Binding-site contacts:
Ligand atom OAB contacts residue ILE113 of chain 31.A at 3.3 Å (h-bond).
Ligand atom CAV contacts residue MET195 of chain 31.A at 3.9 Å (hydrophobic).
Ligand atom CAD contacts residue ASN228 of chain 31.A at 3.5 Å.
Ligand atom CAI contacts residue ILE24 of chain 31.C at 3.7 Å (hydrophobic).
Ligand atom CAT contacts residue TRP203 of chain 31.A at 3.4 Å (hydrophobic).
Ligand atom CAG contacts residue THR114 of chain 31.A at 3.9 Å.
Ligand atom CAW contacts residue TRP203 of chain 31.A at 3.4 Å (hydrophobic).
Ligand atom CAG contacts residue TRP203 of chain 31.A at 3.9 Å (hydrophobic).
Ligand atom CAW contacts residue ASN228 of chain 31.A at 3.7 Å.
Ligand atom CAP contacts residue TYR201 of chain 31.A at 3.5 Å (hydrophobic).
Ligand atom CAL contacts residue ILE111 of chain 31.A at 3.5 Å (hydrophobic).
Ligand atom CAE contacts residue THR114 of chain 31.A at 3.5 Å.
Ligand atom OAB contacts residue TRP203 of chain 31.A at 3.7 Å.
Ligand atom CAG contacts residue ASP112 of chain 31.A at 3.5 Å.
Ligand atom NAZ contacts residue ASN228 of chain 31.A at 3.9 Å.
Ligand atom CAK contacts residue MET195 of chain 31.A at 3.8 Å (hydrophobic).
Ligand atom CAH contacts residue VAL192 of chain 31.A at 3.9 Å (hydrophobic).
Ligand atom CAF contacts residue TRP203 of chain 31.A at 3.6 Å (hydrophobic).
Ligand atom OAB contacts residue ASP112 of chain 31.A at 3.6 Å.
Ligand atom CAV contacts residue VAL192 of chain 31.A at 3.9 Å (hydrophobic).
Ligand atom CAQ contacts residue TRP203 of chain 31.A at 3.4 Å (hydrophobic).
Ligand atom CAF contacts residue GLN202 of chain 31.A at 3.6 Å.
Ligand atom CAX contacts residue ILE111 of chain 31.A at 3.9 Å (hydrophobic).
Ligand atom CAM contacts residue MET195 of chain 31.A at 4.0 Å (hydrophobic).
Ligand atom CAL contacts residue PHE135 of chain 31.A at 3.7 Å (hydrophobic).
Ligand atom NAY contacts residue TRP203 of chain 31.A at 3.7 Å.
Ligand atom CAV contacts residue ILE111 of chain 31.A at 3.9 Å (hydrophobic).
Ligand atom CAI contacts residue PHE155 of chain 31.A at 3.5 Å (hydrophobic).
Ligand atom CAE contacts residue ASP112 of chain 31.A at 3.6 Å.
Ligand atom CAA contacts residue PHE135 of chain 31.A at 3.8 Å (hydrophobic).
Ligand atom CAK contacts residue PHE155 of chain 31.A at 3.5 Å (hydrophobic).
Ligand atom CAF contacts residue ASN228 of chain 31.A at 3.2 Å.
Ligand atom CAM contacts residue ILE111 of chain 31.A at 3.6 Å (hydrophobic).
Ligand atom CAQ contacts residue ASN228 of chain 31.A at 3.6 Å.
Ligand atom CAQ contacts residue TYR201 of chain 31.A at 3.7 Å (hydrophobic).
Ligand atom CAJ contacts residue PHE135 of chain 31.A at 3.8 Å (hydrophobic).
Ligand atom NAZ contacts residue TRP203 of chain 31.A at 3.2 Å.
Ligand atom CAD contacts residue GLN202 of chain 31.A at 3.6 Å.
Ligand atom OAS contacts residue VAL192 of chain 31.A at 3.9 Å.
Ligand atom OAS contacts residue MET195 of chain 31.A at 3.1 Å.

Sequence of chain 31.C:
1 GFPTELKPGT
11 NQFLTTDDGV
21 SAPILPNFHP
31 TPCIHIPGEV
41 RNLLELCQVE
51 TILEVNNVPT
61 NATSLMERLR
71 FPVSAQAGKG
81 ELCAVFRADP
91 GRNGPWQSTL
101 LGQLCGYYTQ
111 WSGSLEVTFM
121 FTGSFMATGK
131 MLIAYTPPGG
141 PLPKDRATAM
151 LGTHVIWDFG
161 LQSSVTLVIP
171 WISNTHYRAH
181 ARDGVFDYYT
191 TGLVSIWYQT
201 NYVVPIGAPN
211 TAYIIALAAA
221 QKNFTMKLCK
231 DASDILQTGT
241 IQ

A protein and the small-molecule ligand that binds it are described below.
Small molecule (SMILES): C[C@H](CCOc1ccc(I)cc1)CCN1CCN(c2ccncc2)C1=O

Sequence of chain 31.A:
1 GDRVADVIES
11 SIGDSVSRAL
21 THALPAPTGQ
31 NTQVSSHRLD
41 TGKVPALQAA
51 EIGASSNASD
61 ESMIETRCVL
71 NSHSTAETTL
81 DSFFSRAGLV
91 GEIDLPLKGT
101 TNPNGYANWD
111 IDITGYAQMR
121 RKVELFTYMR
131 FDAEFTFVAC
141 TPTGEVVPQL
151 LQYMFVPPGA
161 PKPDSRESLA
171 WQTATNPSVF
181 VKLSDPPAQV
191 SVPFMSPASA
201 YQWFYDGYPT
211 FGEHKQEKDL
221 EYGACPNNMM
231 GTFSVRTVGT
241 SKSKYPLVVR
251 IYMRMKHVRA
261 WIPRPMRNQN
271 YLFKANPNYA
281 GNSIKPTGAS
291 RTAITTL